Binding-site contacts:
Ligand atom C8 contacts residue GLU1059 of chain 1.B at 3.8 Å.
Ligand atom C6 contacts residue ALA693 of chain 1.B at 4.4 Å (hydrophobic).
Ligand atom O5 contacts residue ALA693 of chain 1.B at 4.3 Å.
Ligand atom C7 contacts residue ASN1061 of chain 1.B at 3.7 Å.
Ligand atom C1 contacts residue ALA693 of chain 1.B at 4.4 Å (hydrophobic).
Ligand atom C3 contacts residue ASN1061 of chain 1.B at 3.8 Å.
Ligand atom C2 contacts residue ASN1061 of chain 1.B at 2.4 Å.
Ligand atom O7 contacts residue ASN1061 of chain 1.B at 4.4 Å.
Ligand atom C8 contacts residue ASN1061 of chain 1.B at 4.0 Å.
Ligand atom N2 contacts residue ASN1061 of chain 1.B at 2.9 Å (h-bond).
Ligand atom C1 contacts residue ASN1061 of chain 1.B at 1.4 Å.
Ligand atom C4 contacts residue ASN1061 of chain 1.B at 4.2 Å.
Ligand atom C5 contacts residue ALA693 of chain 1.B at 3.7 Å (hydrophobic).
Ligand atom C5 contacts residue ASN1061 of chain 1.B at 3.6 Å.
Ligand atom O5 contacts residue ASN1061 of chain 1.B at 2.3 Å (h-bond).

Sequence of chain 1.B:
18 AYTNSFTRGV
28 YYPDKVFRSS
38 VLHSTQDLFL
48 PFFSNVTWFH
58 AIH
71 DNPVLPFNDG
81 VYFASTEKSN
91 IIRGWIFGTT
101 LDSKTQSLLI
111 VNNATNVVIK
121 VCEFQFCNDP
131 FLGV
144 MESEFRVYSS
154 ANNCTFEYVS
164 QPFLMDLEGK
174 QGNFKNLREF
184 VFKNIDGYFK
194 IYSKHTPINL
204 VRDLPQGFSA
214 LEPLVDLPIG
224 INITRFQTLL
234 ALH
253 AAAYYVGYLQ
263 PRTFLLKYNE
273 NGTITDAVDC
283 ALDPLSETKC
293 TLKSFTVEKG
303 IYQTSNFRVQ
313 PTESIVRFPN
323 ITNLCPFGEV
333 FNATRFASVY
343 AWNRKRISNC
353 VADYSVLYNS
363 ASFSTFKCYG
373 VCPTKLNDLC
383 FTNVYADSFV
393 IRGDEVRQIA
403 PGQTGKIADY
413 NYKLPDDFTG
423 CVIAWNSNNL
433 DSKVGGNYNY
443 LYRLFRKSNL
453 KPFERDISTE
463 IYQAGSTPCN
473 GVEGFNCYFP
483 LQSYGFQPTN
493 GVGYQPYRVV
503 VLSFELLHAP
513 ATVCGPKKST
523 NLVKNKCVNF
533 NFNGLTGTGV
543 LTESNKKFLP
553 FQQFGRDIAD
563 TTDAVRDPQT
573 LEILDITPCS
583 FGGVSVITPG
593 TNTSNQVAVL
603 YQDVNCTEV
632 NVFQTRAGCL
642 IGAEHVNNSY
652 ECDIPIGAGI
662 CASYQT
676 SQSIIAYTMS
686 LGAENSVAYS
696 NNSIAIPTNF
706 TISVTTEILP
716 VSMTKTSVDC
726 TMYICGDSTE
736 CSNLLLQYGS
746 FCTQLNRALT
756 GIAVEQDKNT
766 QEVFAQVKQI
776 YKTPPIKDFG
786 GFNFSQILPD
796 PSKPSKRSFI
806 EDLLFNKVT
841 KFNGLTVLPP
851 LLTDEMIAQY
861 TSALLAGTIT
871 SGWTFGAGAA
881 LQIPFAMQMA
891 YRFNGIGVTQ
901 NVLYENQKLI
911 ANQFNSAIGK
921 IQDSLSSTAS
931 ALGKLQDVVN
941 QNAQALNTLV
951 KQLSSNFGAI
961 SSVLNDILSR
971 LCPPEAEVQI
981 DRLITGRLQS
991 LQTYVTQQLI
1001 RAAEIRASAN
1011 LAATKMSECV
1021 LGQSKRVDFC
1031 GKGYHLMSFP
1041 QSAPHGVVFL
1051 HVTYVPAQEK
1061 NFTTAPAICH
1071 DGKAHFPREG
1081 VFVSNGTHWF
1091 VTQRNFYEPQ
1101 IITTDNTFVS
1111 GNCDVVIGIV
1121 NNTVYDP

A small-molecule ligand and the protein it binds are described below.
Small molecule (SMILES): CC(=O)N[C@@H]1[C@@H](O)[C@H](O)[C@@H](CO)O[C@H]1O